Binding-site contacts:
Ligand atom PA contacts residue ARG211 of chain 1.D at 3.6 Å.
Ligand atom O2B contacts residue ARG161 of chain 1.D at 3.0 Å (salt-bridge).
Ligand atom O4' contacts residue GLY206 of chain 1.D at 3.1 Å (h-bond).
Ligand atom PB contacts residue ARG161 of chain 1.D at 3.5 Å.
Ligand atom O3D contacts residue HIS210 of chain 1.D at 3.6 Å.
Ligand atom O4 contacts residue LYS178 of chain 1.D at 3.3 Å (salt-bridge).
Ligand atom N3 contacts residue PHE189 of chain 1.D at 3.5 Å.
Ligand atom C5 contacts residue PHE189 of chain 1.D at 3.5 Å (hydrophobic).
Ligand atom O2 contacts residue HIS186 of chain 1.D at 3.4 Å (h-bond).
Ligand atom C4 contacts residue PHE189 of chain 1.D at 3.5 Å (hydrophobic).
Ligand atom O2A contacts residue THR153 of chain 1.D at 2.6 Å (h-bond).
Ligand atom O5D contacts residue ARG211 of chain 1.D at 3.2 Å (salt-bridge).
Ligand atom O2 contacts residue ILE128 of chain 1.D at 3.6 Å.
Ligand atom C5 contacts residue ASN151 of chain 1.D at 3.7 Å.
Ligand atom O3A contacts residue ASN156 of chain 1.D at 3.4 Å (h-bond).
Ligand atom C4 contacts residue GLU180 of chain 1.D at 3.6 Å.
Ligand atom O3D contacts residue ARG211 of chain 1.D at 3.7 Å.
Ligand atom O4 contacts residue GLU180 of chain 1.D at 3.1 Å (salt-bridge).
Ligand atom O2B contacts residue ASN156 of chain 1.D at 2.9 Å (h-bond).
Ligand atom O4' contacts residue ASP76 of chain 1.D at 2.6 Å (salt-bridge).
Ligand atom O4 contacts residue ASN151 of chain 1.D at 3.0 Å (h-bond).
Ligand atom O3D contacts residue GLU214 of chain 1.D at 2.7 Å (salt-bridge).
Ligand atom C5' contacts residue ASP208 of chain 1.D at 3.4 Å.
Ligand atom C2' contacts residue HIS210 of chain 1.D at 3.6 Å.
Ligand atom N3 contacts residue GLU180 of chain 1.D at 3.0 Å (salt-bridge).
Ligand atom O1B contacts residue ARG211 of chain 1.D at 3.0 Å (salt-bridge).
Ligand atom C3D contacts residue GLU214 of chain 1.D at 3.6 Å.
Ligand atom O4 contacts residue GLY179 of chain 1.D at 3.4 Å.
Ligand atom O1A contacts residue ARG211 of chain 1.D at 2.8 Å (salt-bridge).
Ligand atom O1A contacts residue THR153 of chain 1.D at 3.2 Å (h-bond).
Ligand atom PB contacts residue ASN156 of chain 1.D at 3.7 Å.
Ligand atom C2D contacts residue GLU214 of chain 1.D at 3.6 Å.
Ligand atom O2D contacts residue GLU214 of chain 1.D at 2.7 Å (salt-bridge).
Ligand atom C4 contacts residue ASN151 of chain 1.D at 3.6 Å.
Ligand atom C4' contacts residue ASP76 of chain 1.D at 3.6 Å.
Ligand atom O3' contacts residue ASP76 of chain 1.D at 3.4 Å (salt-bridge).
Ligand atom O1A contacts residue ARG161 of chain 1.D at 3.0 Å (salt-bridge).
Ligand atom PA contacts residue THR153 of chain 1.D at 3.5 Å.
Ligand atom O1B contacts residue ARG161 of chain 1.D at 3.0 Å (salt-bridge).
Ligand atom O5' contacts residue THR209 of chain 1.D at 3.3 Å.

A protein and the small-molecule ligand that binds it are described below.
Small molecule (SMILES): O=c1ccn([C@@H]2O[C@H](CO[P](=O)(O)O[P](=O)(O)O[C@H]3OC[C@@H](O)[C@H](O)[C@H]3O)[C@@H](O)[C@H]2O)c(=O)[nH]1

Sequence of chain 1.D:
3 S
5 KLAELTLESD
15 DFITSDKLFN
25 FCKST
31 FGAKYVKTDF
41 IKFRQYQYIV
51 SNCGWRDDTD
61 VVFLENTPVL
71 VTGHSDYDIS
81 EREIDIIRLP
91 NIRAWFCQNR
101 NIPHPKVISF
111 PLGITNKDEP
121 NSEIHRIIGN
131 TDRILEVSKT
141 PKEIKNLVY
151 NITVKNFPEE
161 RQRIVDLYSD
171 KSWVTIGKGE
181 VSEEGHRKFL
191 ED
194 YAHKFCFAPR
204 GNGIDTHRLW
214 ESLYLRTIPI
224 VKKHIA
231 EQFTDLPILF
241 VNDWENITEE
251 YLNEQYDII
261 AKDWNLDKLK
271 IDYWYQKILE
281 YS